Binding-site contacts:
Ligand atom CA contacts residue GLU162 of chain 1.D at 3.6 Å.
Ligand atom N contacts residue GLU162 of chain 1.D at 3.4 Å (salt-bridge).
Ligand atom C contacts residue TRP164 of chain 1.D at 3.7 Å (hydrophobic).
Ligand atom CA contacts residue TRP164 of chain 1.D at 3.3 Å (hydrophobic).
Ligand atom CA contacts residue TYR205 of chain 1.D at 4.2 Å (hydrophobic).
Ligand atom OXT contacts residue ARG74 of chain 1.E at 3.8 Å.
Ligand atom O contacts residue TRP164 of chain 1.D at 3.4 Å (h-bond).
Ligand atom OXT contacts residue TYR72 of chain 1.E at 3.9 Å.
Ligand atom C contacts residue TYR205 of chain 1.D at 3.9 Å (hydrophobic).
Ligand atom C contacts residue ARG74 of chain 1.E at 4.4 Å.
Ligand atom N contacts residue TRP164 of chain 1.D at 3.5 Å (h-bond).
Ligand atom N contacts residue TYR205 of chain 1.D at 3.4 Å.
Ligand atom O contacts residue ARG74 of chain 1.E at 4.0 Å.
Ligand atom O contacts residue TYR205 of chain 1.D at 4.4 Å.
Ligand atom N contacts residue SER163 of chain 1.D at 3.9 Å.
Ligand atom N contacts residue TYR212 of chain 1.D at 4.4 Å.
Ligand atom O contacts residue SER135 of chain 1.E at 4.4 Å.
Ligand atom OXT contacts residue TYR205 of chain 1.D at 3.8 Å.

Sequence of chain 1.D:
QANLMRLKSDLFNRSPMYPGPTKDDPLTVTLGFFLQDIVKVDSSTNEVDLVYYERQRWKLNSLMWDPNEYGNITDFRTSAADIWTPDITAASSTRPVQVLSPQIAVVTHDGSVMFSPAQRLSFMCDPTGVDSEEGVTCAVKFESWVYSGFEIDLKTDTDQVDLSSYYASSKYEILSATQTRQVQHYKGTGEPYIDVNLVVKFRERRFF

The protein below binds the small molecule below.
Small molecule (SMILES): NCC(=O)O

Sequence of chain 1.E:
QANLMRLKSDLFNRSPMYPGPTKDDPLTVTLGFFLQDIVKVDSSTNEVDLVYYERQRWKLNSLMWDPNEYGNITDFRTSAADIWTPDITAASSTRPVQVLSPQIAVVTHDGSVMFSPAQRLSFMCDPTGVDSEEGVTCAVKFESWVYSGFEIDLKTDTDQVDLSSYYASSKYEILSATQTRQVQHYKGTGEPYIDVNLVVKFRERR